The small molecule below binds the protein below.
Small molecule (SMILES): O=C1CC[C@H](N2C(=O)c3ccccc3C2=O)C(=O)N1

Binding-site contacts:
Ligand atom O05 contacts residue PHE90 of chain 1.A at 3.2 Å.
Ligand atom C07 contacts residue TRP74 of chain 1.A at 3.4 Å (hydrophobic).
Ligand atom O01 contacts residue ASN39 of chain 1.A at 3.5 Å.
Ligand atom C02 contacts residue TRP68 of chain 1.A at 3.3 Å (hydrophobic).
Ligand atom O18 contacts residue VAL10 of chain 1.B at 3.2 Å (h-bond).
Ligand atom O16 contacts residue GLU65 of chain 1.A at 3.5 Å (salt-bridge).
Ligand atom C20 contacts residue CYS8 of chain 1.B at 3.1 Å (hydrophobic).
Ligand atom C19 contacts residue CYS8 of chain 1.B at 3.4 Å (hydrophobic).
Ligand atom C20 contacts residue GLY12 of chain 1.B at 3.6 Å.
Ligand atom C19 contacts residue ASN39 of chain 1.A at 3.6 Å.
Ligand atom C06 contacts residue TRP74 of chain 1.A at 3.6 Å (hydrophobic).
Ligand atom C04 contacts residue TRP68 of chain 1.A at 3.5 Å (hydrophobic).
Ligand atom C14 contacts residue ASN39 of chain 1.A at 3.8 Å.
Ligand atom C08 contacts residue TRP68 of chain 1.A at 3.8 Å (hydrophobic).
Ligand atom C12 contacts residue PRO40 of chain 1.A at 3.5 Å (hydrophobic).
Ligand atom O18 contacts residue ASN39 of chain 1.A at 3.0 Å (h-bond).
Ligand atom O01 contacts residue HIS66 of chain 1.A at 3.6 Å.
Ligand atom C14 contacts residue GLY12 of chain 1.B at 3.6 Å.
Ligand atom C04 contacts residue TRP74 of chain 1.A at 3.8 Å (hydrophobic).
Ligand atom N03 contacts residue TRP68 of chain 1.A at 3.1 Å.
Ligand atom C13 contacts residue PRO40 of chain 1.A at 3.6 Å (hydrophobic).
Ligand atom O05 contacts residue TRP74 of chain 1.A at 3.8 Å.
Ligand atom O01 contacts residue TRP68 of chain 1.A at 3.5 Å.
Ligand atom C02 contacts residue HIS66 of chain 1.A at 3.7 Å.
Ligand atom C07 contacts residue TRP88 of chain 1.A at 3.7 Å (hydrophobic).
Ligand atom O18 contacts residue CYS11 of chain 1.B at 3.5 Å.
Ligand atom C14 contacts residue PRO40 of chain 1.A at 3.9 Å (hydrophobic).
Ligand atom C19 contacts residue GLY12 of chain 1.B at 3.2 Å.
Ligand atom C20 contacts residue HIS41 of chain 1.A at 3.7 Å.
Ligand atom O05 contacts residue TRP68 of chain 1.A at 3.0 Å (h-bond).
Ligand atom C4 contacts residue PRO40 of chain 1.A at 3.7 Å (hydrophobic).
Ligand atom O16 contacts residue HIS66 of chain 1.A at 3.7 Å.
Ligand atom N03 contacts residue HIS66 of chain 1.A at 3.0 Å (h-bond).
Ligand atom O16 contacts residue TRP74 of chain 1.A at 3.1 Å.
Ligand atom O05 contacts residue SER67 of chain 1.A at 3.5 Å.
Ligand atom C19 contacts residue SER9 of chain 1.B at 3.6 Å.
Ligand atom C3 contacts residue ASN39 of chain 1.A at 3.5 Å.
Ligand atom O01 contacts residue PRO40 of chain 1.A at 3.2 Å.
Ligand atom C4 contacts residue TRP74 of chain 1.A at 3.6 Å (hydrophobic).
Ligand atom C04 contacts residue HIS66 of chain 1.A at 3.9 Å.

Sequence of chain 1.A:
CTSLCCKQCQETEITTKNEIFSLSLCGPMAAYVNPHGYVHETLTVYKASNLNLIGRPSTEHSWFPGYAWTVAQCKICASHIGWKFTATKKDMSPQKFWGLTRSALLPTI

Sequence of chain 1.B:
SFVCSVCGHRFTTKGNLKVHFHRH